Binding-site contacts:
Ligand atom O06 contacts residue ATP1 of chain 1.B at 3.2 Å (h-bond).
Ligand atom C17 contacts residue VAL152 of chain 1.A at 3.5 Å (hydrophobic).
Ligand atom C03 contacts residue TYR134 of chain 1.A at 3.3 Å (hydrophobic).
Ligand atom C18 contacts residue GLN138 of chain 1.A at 3.4 Å.
Ligand atom N02 contacts residue HIS50 of chain 1.A at 2.9 Å (h-bond).
Ligand atom C12 contacts residue GLN138 of chain 1.A at 3.8 Å.
Ligand atom N13 contacts residue ASP141 of chain 1.A at 3.0 Å (salt-bridge).
Ligand atom O06 contacts residue GLN156 of chain 1.A at 2.4 Å (h-bond).
Ligand atom C16 contacts residue GLY13 of chain 1.A at 3.8 Å.
Ligand atom C17 contacts residue GLN138 of chain 1.A at 3.8 Å.
Ligand atom N13 contacts residue HIS50 of chain 1.A at 3.7 Å.
Ligand atom N02 contacts residue TYR134 of chain 1.A at 3.1 Å.
Ligand atom C07 contacts residue GLN156 of chain 1.A at 3.7 Å.
Ligand atom C01 contacts residue TYR134 of chain 1.A at 3.6 Å (hydrophobic).
Ligand atom C05 contacts residue GLN156 of chain 1.A at 3.3 Å.
Ligand atom C15 contacts residue PHE11 of chain 1.A at 3.6 Å (hydrophobic).
Ligand atom C10 contacts residue ATP1 of chain 1.B at 3.9 Å.
Ligand atom N13 contacts residue GLN138 of chain 1.A at 3.5 Å.
Ligand atom O08 contacts residue HIS50 of chain 1.A at 3.3 Å (h-bond).
Ligand atom C03 contacts residue HIS50 of chain 1.A at 3.6 Å.
Ligand atom C01 contacts residue GLN15 of chain 1.A at 3.4 Å.
Ligand atom C16 contacts residue SER12 of chain 1.A at 3.9 Å.
Ligand atom C12 contacts residue ASP141 of chain 1.A at 3.8 Å.
Ligand atom C07 contacts residue GLN138 of chain 1.A at 3.5 Å.
Ligand atom C10 contacts residue VAL47 of chain 1.A at 3.7 Å (hydrophobic).
Ligand atom C11 contacts residue GLN138 of chain 1.A at 3.8 Å.
Ligand atom O08 contacts residue TYR134 of chain 1.A at 3.7 Å.
Ligand atom C14 contacts residue GLN138 of chain 1.A at 3.5 Å.
Ligand atom N04 contacts residue TYR134 of chain 1.A at 3.6 Å.
Ligand atom N02 contacts residue GLN15 of chain 1.A at 3.8 Å.
Ligand atom O06 contacts residue MG1 of chain 1.C at 3.2 Å.
Ligand atom C05 contacts residue ATP1 of chain 1.B at 3.7 Å.
Ligand atom C17 contacts residue GLY13 of chain 1.A at 3.8 Å.
Ligand atom C01 contacts residue THR53 of chain 1.A at 3.9 Å.
Ligand atom C09 contacts residue GLN156 of chain 1.A at 3.6 Å.
Ligand atom N04 contacts residue GLN15 of chain 1.A at 3.7 Å.
Ligand atom C19 contacts residue GLN138 of chain 1.A at 3.4 Å.
Ligand atom C18 contacts residue GLY13 of chain 1.A at 3.7 Å.
Ligand atom C12 contacts residue HIS50 of chain 1.A at 3.4 Å.
Ligand atom C10 contacts residue GLN15 of chain 1.A at 3.4 Å.

This protein binds this small molecule.
Small molecule (SMILES): CNC1=NC(=O)[C@H]([C@H](C)c2c[nH]c3ccccc23)O1

Sequence of chain 1.A:
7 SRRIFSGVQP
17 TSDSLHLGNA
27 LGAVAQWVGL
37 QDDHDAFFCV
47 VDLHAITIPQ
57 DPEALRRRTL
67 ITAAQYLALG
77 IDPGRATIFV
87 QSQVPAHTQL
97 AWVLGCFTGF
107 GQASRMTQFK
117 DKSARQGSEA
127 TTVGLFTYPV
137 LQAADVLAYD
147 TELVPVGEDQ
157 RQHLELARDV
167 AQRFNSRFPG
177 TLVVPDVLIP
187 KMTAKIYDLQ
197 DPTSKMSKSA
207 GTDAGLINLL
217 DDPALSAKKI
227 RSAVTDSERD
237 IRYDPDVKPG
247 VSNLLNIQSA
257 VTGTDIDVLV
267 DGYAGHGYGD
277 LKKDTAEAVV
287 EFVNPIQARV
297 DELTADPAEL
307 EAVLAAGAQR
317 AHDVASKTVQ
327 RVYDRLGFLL